Sequence of chain 1.A:
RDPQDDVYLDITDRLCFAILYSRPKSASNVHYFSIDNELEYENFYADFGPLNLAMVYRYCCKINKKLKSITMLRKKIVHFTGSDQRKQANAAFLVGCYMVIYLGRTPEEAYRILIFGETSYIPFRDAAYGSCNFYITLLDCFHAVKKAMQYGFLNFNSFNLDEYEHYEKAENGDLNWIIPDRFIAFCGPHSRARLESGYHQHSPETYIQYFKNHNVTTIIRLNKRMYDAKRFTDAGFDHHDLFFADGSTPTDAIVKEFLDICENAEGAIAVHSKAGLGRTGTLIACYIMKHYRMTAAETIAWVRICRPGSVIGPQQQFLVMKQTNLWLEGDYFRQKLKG

Binding-site contacts:
Ligand atom O2P contacts residue ASP249 of chain 1.A at 3.9 Å.
Ligand atom O1P contacts residue SER276 of chain 1.A at 2.9 Å (h-bond).
Ligand atom CB contacts residue ASP249 of chain 1.A at 3.5 Å.
Ligand atom P contacts residue ARG282 of chain 1.A at 3.8 Å.
Ligand atom CG contacts residue LEU280 of chain 1.A at 3.9 Å (hydrophobic).
Ligand atom O2P contacts residue SER276 of chain 1.A at 3.4 Å.
Ligand atom CA contacts residue ASP249 of chain 1.A at 3.7 Å.
Ligand atom CH3 contacts residue GLY250 of chain 1.A at 4.0 Å.
Ligand atom CH3 contacts residue PRO317 of chain 1.A at 4.0 Å (hydrophobic).
Ligand atom O1P contacts residue GLY279 of chain 1.A at 3.2 Å (h-bond).
Ligand atom O1P contacts residue GLY281 of chain 1.A at 3.0 Å (h-bond).
Ligand atom CB contacts residue ALA278 of chain 1.A at 3.8 Å (hydrophobic).
Ligand atom C contacts residue ILE315 of chain 1.A at 3.8 Å (hydrophobic).
Ligand atom O contacts residue ILE315 of chain 1.A at 4.0 Å.
Ligand atom C contacts residue GLY250 of chain 1.A at 3.5 Å.
Ligand atom P contacts residue LYS277 of chain 1.A at 4.1 Å.
Ligand atom O3P contacts residue SER276 of chain 1.A at 3.5 Å (h-bond).
Ligand atom O2P contacts residue ARG282 of chain 1.A at 2.8 Å (salt-bridge).
Ligand atom P contacts residue SER276 of chain 1.A at 3.3 Å.
Ligand atom P contacts residue ASP249 of chain 1.A at 4.1 Å.
Ligand atom P contacts residue ALA278 of chain 1.A at 3.9 Å.
Ligand atom CA contacts residue ASP249 of chain 1.A at 3.9 Å.
Ligand atom N contacts residue ASP249 of chain 1.A at 3.1 Å (salt-bridge).
Ligand atom CB contacts residue ASP249 of chain 1.A at 3.6 Å.
Ligand atom O1P contacts residue ALA278 of chain 1.A at 3.5 Å (h-bond).
Ligand atom O contacts residue ILE315 of chain 1.A at 3.6 Å.
Ligand atom CG contacts residue PHE47 of chain 1.A at 3.7 Å (hydrophobic).
Ligand atom OG contacts residue ASP249 of chain 1.A at 3.2 Å (salt-bridge).
Ligand atom C contacts residue ASP249 of chain 1.A at 3.9 Å.
Ligand atom O3P contacts residue GLY281 of chain 1.A at 3.4 Å.
Ligand atom O contacts residue GLY250 of chain 1.A at 3.3 Å.
Ligand atom O2P contacts residue LYS277 of chain 1.A at 2.9 Å (salt-bridge).
Ligand atom O contacts residue ALA278 of chain 1.A at 3.7 Å.
Ligand atom CD contacts residue ILE315 of chain 1.A at 3.8 Å (hydrophobic).
Ligand atom O1P contacts residue LEU280 of chain 1.A at 2.9 Å (h-bond).
Ligand atom O3P contacts residue ARG282 of chain 1.A at 2.7 Å (salt-bridge).
Ligand atom N contacts residue GLY250 of chain 1.A at 3.9 Å.
Ligand atom CH3 contacts residue ILE315 of chain 1.A at 3.7 Å (hydrophobic).
Ligand atom O2P contacts residue ALA278 of chain 1.A at 3.3 Å (h-bond).
Ligand atom P contacts residue GLY281 of chain 1.A at 3.8 Å.

The small molecule below binds the protein below.
Small molecule (SMILES): CC(=O)N[C@@H](C)C(=O)N[C@@H](COP(=O)(O)O)C(=O)N1CCC[C@H]1C(=O)O